Sequence of chain 1.B:
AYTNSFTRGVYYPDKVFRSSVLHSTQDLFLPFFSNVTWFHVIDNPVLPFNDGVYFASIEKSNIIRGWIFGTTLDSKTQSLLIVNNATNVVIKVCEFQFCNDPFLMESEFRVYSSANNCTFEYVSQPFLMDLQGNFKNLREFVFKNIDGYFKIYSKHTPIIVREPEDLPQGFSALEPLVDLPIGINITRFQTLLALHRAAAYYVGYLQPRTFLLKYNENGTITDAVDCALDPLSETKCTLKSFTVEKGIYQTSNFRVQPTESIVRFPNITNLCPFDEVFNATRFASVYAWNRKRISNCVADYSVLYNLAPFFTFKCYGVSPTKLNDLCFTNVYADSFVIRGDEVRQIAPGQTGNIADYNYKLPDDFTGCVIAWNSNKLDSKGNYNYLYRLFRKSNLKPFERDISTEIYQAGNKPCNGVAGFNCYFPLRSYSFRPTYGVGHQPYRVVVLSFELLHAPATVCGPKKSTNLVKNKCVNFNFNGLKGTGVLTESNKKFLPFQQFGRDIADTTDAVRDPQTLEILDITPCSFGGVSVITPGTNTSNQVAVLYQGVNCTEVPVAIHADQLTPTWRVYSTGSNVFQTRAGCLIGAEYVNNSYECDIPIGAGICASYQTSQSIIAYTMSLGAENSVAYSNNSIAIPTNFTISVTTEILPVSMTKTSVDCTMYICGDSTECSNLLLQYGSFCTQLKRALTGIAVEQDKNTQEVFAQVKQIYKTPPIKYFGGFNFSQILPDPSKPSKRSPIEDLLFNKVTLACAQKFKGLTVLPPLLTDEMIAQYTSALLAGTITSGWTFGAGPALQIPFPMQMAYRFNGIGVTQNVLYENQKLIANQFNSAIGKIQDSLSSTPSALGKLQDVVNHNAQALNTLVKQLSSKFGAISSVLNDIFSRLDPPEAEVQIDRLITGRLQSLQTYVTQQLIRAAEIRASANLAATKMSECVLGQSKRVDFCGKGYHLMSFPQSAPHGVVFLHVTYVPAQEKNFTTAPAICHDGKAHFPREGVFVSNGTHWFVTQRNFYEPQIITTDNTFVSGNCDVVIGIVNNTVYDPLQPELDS

The small molecule below binds the protein below.
Small molecule (SMILES): CC(=O)N[C@@H]1[C@@H](O)[C@H](O)[C@@H](CO)O[C@H]1O

Binding-site contacts:
Ligand atom C2 contacts residue HIS1089 of chain 1.B at 4.3 Å.
Ligand atom C6 contacts residue HIS1089 of chain 1.B at 4.1 Å.
Ligand atom C8 contacts residue THR1088 of chain 1.B at 4.3 Å.
Ligand atom N2 contacts residue ASN1086 of chain 1.B at 2.9 Å (h-bond).
Ligand atom C7 contacts residue ASN1086 of chain 1.B at 3.4 Å.
Ligand atom C4 contacts residue HIS1089 of chain 1.B at 3.6 Å.
Ligand atom C4 contacts residue ASN1086 of chain 1.B at 4.2 Å.
Ligand atom C3 contacts residue HIS1089 of chain 1.B at 3.5 Å.
Ligand atom O5 contacts residue ASN1086 of chain 1.B at 2.4 Å (h-bond).
Ligand atom N2 contacts residue THR1088 of chain 1.B at 4.2 Å.
Ligand atom O5 contacts residue HIS1089 of chain 1.B at 3.7 Å.
Ligand atom O4 contacts residue HIS1089 of chain 1.B at 3.4 Å.
Ligand atom C5 contacts residue HIS1089 of chain 1.B at 3.1 Å.
Ligand atom O6 contacts residue ASN1086 of chain 1.B at 4.5 Å.
Ligand atom C5 contacts residue PHE1091 of chain 1.B at 4.3 Å (hydrophobic).
Ligand atom C3 contacts residue THR1088 of chain 1.B at 4.4 Å.
Ligand atom O7 contacts residue ASN1086 of chain 1.B at 3.5 Å (h-bond).
Ligand atom O5 contacts residue PHE1091 of chain 1.B at 4.0 Å.
Ligand atom C8 contacts residue ASN1086 of chain 1.B at 3.5 Å.
Ligand atom C5 contacts residue ASN1086 of chain 1.B at 3.6 Å.
Ligand atom C1 contacts residue ASN1086 of chain 1.B at 1.4 Å.
Ligand atom O6 contacts residue PHE1091 of chain 1.B at 3.5 Å.
Ligand atom C3 contacts residue ASN1086 of chain 1.B at 3.8 Å.
Ligand atom C2 contacts residue ASN1086 of chain 1.B at 2.5 Å.
Ligand atom C6 contacts residue PHE1091 of chain 1.B at 4.0 Å (hydrophobic).
Ligand atom C1 contacts residue HIS1089 of chain 1.B at 3.7 Å.
Ligand atom C1 contacts residue THR1088 of chain 1.B at 4.4 Å.